Sequence of chain 2.C:
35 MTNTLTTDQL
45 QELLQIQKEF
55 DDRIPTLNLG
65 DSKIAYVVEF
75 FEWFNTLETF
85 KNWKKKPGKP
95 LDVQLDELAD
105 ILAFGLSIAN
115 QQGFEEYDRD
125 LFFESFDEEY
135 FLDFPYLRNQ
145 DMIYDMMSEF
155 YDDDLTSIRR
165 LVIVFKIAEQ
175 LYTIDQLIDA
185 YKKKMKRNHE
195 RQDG

This protein binds this small molecule.
Small molecule (SMILES): O=c1ccn([C@H]2C[C@H](O)[C@@H](CO[P](=O)(O)N[P](=O)(O)OP(=O)(O)O)O2)c(=O)[nH]1

Binding-site contacts:
Ligand atom C4 contacts residue ASP55 of chain 2.C at 3.5 Å.
Ligand atom O2 contacts residue GLN51 of chain 2.C at 2.7 Å (h-bond).
Ligand atom O1G contacts residue LYS93 of chain 1.A at 3.3 Å (salt-bridge).
Ligand atom O3G contacts residue LYS93 of chain 1.A at 2.7 Å (salt-bridge).
Ligand atom C2 contacts residue GLN51 of chain 2.C at 3.6 Å.
Ligand atom O1A contacts residue TRP87 of chain 1.A at 3.3 Å (h-bond).
Ligand atom C3' contacts residue ASP104 of chain 2.C at 3.2 Å.
Ligand atom O2A contacts residue LYS85 of chain 1.A at 3.1 Å (salt-bridge).
Ligand atom O2B contacts residue MG1 of chain 2.L at 2.5 Å.
Ligand atom O1G contacts residue ASN79 of chain 1.A at 2.6 Å (h-bond).
Ligand atom O4 contacts residue LEU61 of chain 2.C at 3.6 Å.
Ligand atom O2G contacts residue ASN79 of chain 1.A at 3.7 Å.
Ligand atom PG contacts residue ASN79 of chain 1.A at 3.7 Å.
Ligand atom O2B contacts residue MG1 of chain 2.M at 2.6 Å.
Ligand atom N3 contacts residue ASP55 of chain 2.C at 2.8 Å (salt-bridge).
Ligand atom O5' contacts residue TRP87 of chain 1.A at 3.5 Å (h-bond).
Ligand atom PG contacts residue MG1 of chain 2.M at 2.9 Å.
Ligand atom O4 contacts residue ASP55 of chain 2.C at 3.4 Å (salt-bridge).
Ligand atom PB contacts residue MG1 of chain 2.M at 3.0 Å.
Ligand atom C1' contacts residue ASN192 of chain 2.C at 3.4 Å.
Ligand atom O1G contacts residue MG1 of chain 2.M at 2.9 Å.
Ligand atom O3B contacts residue MG1 of chain 2.M at 2.3 Å.
Ligand atom O3' contacts residue ASP104 of chain 2.C at 2.5 Å (salt-bridge).
Ligand atom O4' contacts residue ASN192 of chain 2.C at 3.5 Å (h-bond).
Ligand atom O3' contacts residue LYS188 of chain 2.C at 3.6 Å.
Ligand atom C5 contacts residue TRP87 of chain 1.A at 3.5 Å (hydrophobic).
Ligand atom O2B contacts residue ASP104 of chain 2.C at 3.5 Å (salt-bridge).
Ligand atom O2G contacts residue MG1 of chain 2.M at 2.9 Å.
Ligand atom O1G contacts residue LYS85 of chain 1.A at 2.4 Å (salt-bridge).
Ligand atom O2A contacts residue GLU73 of chain 2.C at 3.5 Å (salt-bridge).
Ligand atom C2' contacts residue ALA107 of chain 2.C at 3.7 Å (hydrophobic).
Ligand atom O1A contacts residue LYS88 of chain 1.A at 3.3 Å.
Ligand atom O2A contacts residue MG1 of chain 2.M at 2.8 Å.
Ligand atom PG contacts residue LYS85 of chain 1.A at 3.5 Å.
Ligand atom O3B contacts residue LYS85 of chain 1.A at 3.4 Å (salt-bridge).
Ligand atom N3 contacts residue GLN51 of chain 2.C at 3.6 Å.
Ligand atom O3' contacts residue ASN192 of chain 2.C at 3.0 Å (h-bond).
Ligand atom PG contacts residue LYS93 of chain 1.A at 3.5 Å.
Ligand atom N1 contacts residue PHE54 of chain 2.C at 3.6 Å.
Ligand atom C2 contacts residue PHE54 of chain 2.C at 3.6 Å (hydrophobic).

Sequence of chain 1.A:
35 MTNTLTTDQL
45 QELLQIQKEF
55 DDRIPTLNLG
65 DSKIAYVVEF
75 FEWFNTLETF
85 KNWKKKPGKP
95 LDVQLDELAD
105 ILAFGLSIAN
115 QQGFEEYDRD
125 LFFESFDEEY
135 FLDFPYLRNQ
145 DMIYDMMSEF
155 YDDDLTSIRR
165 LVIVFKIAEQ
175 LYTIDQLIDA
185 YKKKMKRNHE